Sequence of chain 1.A:
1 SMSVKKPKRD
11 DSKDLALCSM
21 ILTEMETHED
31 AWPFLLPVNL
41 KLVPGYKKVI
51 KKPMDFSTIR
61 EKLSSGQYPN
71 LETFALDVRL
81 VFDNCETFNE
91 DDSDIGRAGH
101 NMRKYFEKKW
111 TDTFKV

Binding-site contacts:
Ligand atom C11 contacts residue ILE95 of chain 1.A at 4.0 Å (hydrophobic).
Ligand atom C4 contacts residue ILE95 of chain 1.A at 4.0 Å (hydrophobic).
Ligand atom N1 contacts residue ILE95 of chain 1.A at 3.6 Å.
Ligand atom C3 contacts residue ILE95 of chain 1.A at 4.1 Å (hydrophobic).
Ligand atom C1 contacts residue VAL38 of chain 1.A at 3.9 Å (hydrophobic).
Ligand atom C2 contacts residue PRO33 of chain 1.A at 4.2 Å (hydrophobic).
Ligand atom C13 contacts residue ILE95 of chain 1.A at 4.4 Å (hydrophobic).
Ligand atom O contacts residue VAL38 of chain 1.A at 4.4 Å.
Ligand atom C contacts residue ILE95 of chain 1.A at 4.4 Å (hydrophobic).
Ligand atom C13 contacts residue VAL43 of chain 1.A at 4.0 Å (hydrophobic).
Ligand atom C4 contacts residue PRO33 of chain 1.A at 4.2 Å (hydrophobic).
Ligand atom N contacts residue TRP32 of chain 1.A at 4.0 Å.
Ligand atom C14 contacts residue ILE95 of chain 1.A at 4.0 Å (hydrophobic).
Ligand atom C6 contacts residue PRO33 of chain 1.A at 3.7 Å (hydrophobic).
Ligand atom C10 contacts residue ILE95 of chain 1.A at 3.6 Å (hydrophobic).
Ligand atom O contacts residue TYR46 of chain 1.A at 4.0 Å.
Ligand atom C14 contacts residue VAL43 of chain 1.A at 4.4 Å (hydrophobic).
Ligand atom C9 contacts residue TRP32 of chain 1.A at 4.0 Å (hydrophobic).
Ligand atom C7 contacts residue TRP32 of chain 1.A at 3.5 Å (hydrophobic).
Ligand atom C3 contacts residue VAL38 of chain 1.A at 4.3 Å (hydrophobic).
Ligand atom C5 contacts residue PRO33 of chain 1.A at 4.2 Å (hydrophobic).
Ligand atom C contacts residue PHE34 of chain 1.A at 4.2 Å (hydrophobic).
Ligand atom C14 contacts residue ASN89 of chain 1.A at 4.1 Å.
Ligand atom C1 contacts residue PRO33 of chain 1.A at 4.4 Å (hydrophobic).
Ligand atom C12 contacts residue VAL43 of chain 1.A at 4.4 Å (hydrophobic).
Ligand atom C12 contacts residue ILE95 of chain 1.A at 4.4 Å (hydrophobic).
Ligand atom O contacts residue ASN89 of chain 1.A at 3.1 Å (h-bond).
Ligand atom C1 contacts residue ASN89 of chain 1.A at 4.1 Å.
Ligand atom C1 contacts residue ILE95 of chain 1.A at 4.1 Å (hydrophobic).
Ligand atom C7 contacts residue PRO33 of chain 1.A at 4.2 Å (hydrophobic).
Ligand atom C2 contacts residue VAL38 of chain 1.A at 4.0 Å (hydrophobic).
Ligand atom C5 contacts residue TRP32 of chain 1.A at 4.3 Å (hydrophobic).
Ligand atom C8 contacts residue TRP32 of chain 1.A at 4.1 Å (hydrophobic).
Ligand atom C contacts residue PRO33 of chain 1.A at 3.3 Å (hydrophobic).
Ligand atom C2 contacts residue ILE95 of chain 1.A at 3.9 Å (hydrophobic).
Ligand atom O contacts residue PHE88 of chain 1.A at 4.5 Å.
Ligand atom C3 contacts residue PRO33 of chain 1.A at 3.2 Å (hydrophobic).
Ligand atom C6 contacts residue TRP32 of chain 1.A at 3.8 Å (hydrophobic).
Ligand atom C contacts residue VAL38 of chain 1.A at 3.8 Å (hydrophobic).
Ligand atom O contacts residue ILE95 of chain 1.A at 4.2 Å.

This protein binds this small molecule.
Small molecule (SMILES): CC(=O)c1cc(-c2ccccn2)c2cc(N3CCOCC3)ccn12